Sequence of chain 1.C:
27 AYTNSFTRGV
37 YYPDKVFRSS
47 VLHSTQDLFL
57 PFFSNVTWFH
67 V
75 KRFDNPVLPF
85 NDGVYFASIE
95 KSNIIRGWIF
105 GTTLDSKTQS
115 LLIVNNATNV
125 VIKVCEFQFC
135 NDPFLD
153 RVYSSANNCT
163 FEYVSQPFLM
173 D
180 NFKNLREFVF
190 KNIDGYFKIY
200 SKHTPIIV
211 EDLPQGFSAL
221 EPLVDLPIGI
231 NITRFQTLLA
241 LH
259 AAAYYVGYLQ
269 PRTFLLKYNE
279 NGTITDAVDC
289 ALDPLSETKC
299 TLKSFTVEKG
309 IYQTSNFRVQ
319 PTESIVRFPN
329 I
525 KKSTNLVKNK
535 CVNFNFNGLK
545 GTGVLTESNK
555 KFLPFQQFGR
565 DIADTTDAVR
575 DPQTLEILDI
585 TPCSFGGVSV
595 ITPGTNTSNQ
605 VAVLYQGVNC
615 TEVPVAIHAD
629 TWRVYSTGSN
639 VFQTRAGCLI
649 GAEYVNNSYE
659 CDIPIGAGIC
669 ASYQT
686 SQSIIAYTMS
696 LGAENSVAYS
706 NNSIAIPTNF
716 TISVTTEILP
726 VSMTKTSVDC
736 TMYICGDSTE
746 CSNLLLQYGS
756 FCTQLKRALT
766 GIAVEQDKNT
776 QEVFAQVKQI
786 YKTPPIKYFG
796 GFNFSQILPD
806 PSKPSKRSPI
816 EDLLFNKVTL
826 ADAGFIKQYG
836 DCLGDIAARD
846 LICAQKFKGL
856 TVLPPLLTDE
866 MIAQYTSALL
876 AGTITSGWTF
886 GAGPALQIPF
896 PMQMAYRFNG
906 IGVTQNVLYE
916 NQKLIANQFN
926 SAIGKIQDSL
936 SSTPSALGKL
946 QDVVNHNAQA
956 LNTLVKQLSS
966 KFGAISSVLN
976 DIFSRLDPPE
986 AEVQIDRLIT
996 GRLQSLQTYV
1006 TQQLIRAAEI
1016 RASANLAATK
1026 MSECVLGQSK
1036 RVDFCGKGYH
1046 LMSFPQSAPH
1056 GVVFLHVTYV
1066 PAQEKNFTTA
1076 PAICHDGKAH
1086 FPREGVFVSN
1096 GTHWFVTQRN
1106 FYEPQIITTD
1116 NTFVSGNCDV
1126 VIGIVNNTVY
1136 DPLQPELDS

A small-molecule ligand and the protein it binds are described below.
Small molecule (SMILES): CC(=O)N[C@@H]1[C@@H](O)[C@H](O)[C@@H](CO)O[C@H]1O

Binding-site contacts:
Ligand atom C8 contacts residue ASN707 of chain 1.A at 4.1 Å.
Ligand atom C1 contacts residue ASN706 of chain 1.A at 1.4 Å.
Ligand atom N2 contacts residue ASN706 of chain 1.A at 2.8 Å (h-bond).
Ligand atom C8 contacts residue ASN706 of chain 1.A at 4.1 Å.
Ligand atom C2 contacts residue ASN706 of chain 1.A at 2.5 Å.
Ligand atom O6 contacts residue TYR793 of chain 1.C at 3.3 Å.
Ligand atom C3 contacts residue ASN706 of chain 1.A at 3.8 Å.
Ligand atom C6 contacts residue TYR793 of chain 1.C at 4.1 Å (hydrophobic).
Ligand atom C1 contacts residue TYR793 of chain 1.C at 4.5 Å (hydrophobic).
Ligand atom C5 contacts residue TYR793 of chain 1.C at 4.4 Å (hydrophobic).
Ligand atom O5 contacts residue ASN706 of chain 1.A at 2.4 Å (h-bond).
Ligand atom C7 contacts residue ASN706 of chain 1.A at 3.9 Å.
Ligand atom C4 contacts residue ASN706 of chain 1.A at 4.2 Å.
Ligand atom O5 contacts residue TYR793 of chain 1.C at 3.5 Å.
Ligand atom C5 contacts residue ASN706 of chain 1.A at 3.6 Å.

Sequence of chain 1.A:
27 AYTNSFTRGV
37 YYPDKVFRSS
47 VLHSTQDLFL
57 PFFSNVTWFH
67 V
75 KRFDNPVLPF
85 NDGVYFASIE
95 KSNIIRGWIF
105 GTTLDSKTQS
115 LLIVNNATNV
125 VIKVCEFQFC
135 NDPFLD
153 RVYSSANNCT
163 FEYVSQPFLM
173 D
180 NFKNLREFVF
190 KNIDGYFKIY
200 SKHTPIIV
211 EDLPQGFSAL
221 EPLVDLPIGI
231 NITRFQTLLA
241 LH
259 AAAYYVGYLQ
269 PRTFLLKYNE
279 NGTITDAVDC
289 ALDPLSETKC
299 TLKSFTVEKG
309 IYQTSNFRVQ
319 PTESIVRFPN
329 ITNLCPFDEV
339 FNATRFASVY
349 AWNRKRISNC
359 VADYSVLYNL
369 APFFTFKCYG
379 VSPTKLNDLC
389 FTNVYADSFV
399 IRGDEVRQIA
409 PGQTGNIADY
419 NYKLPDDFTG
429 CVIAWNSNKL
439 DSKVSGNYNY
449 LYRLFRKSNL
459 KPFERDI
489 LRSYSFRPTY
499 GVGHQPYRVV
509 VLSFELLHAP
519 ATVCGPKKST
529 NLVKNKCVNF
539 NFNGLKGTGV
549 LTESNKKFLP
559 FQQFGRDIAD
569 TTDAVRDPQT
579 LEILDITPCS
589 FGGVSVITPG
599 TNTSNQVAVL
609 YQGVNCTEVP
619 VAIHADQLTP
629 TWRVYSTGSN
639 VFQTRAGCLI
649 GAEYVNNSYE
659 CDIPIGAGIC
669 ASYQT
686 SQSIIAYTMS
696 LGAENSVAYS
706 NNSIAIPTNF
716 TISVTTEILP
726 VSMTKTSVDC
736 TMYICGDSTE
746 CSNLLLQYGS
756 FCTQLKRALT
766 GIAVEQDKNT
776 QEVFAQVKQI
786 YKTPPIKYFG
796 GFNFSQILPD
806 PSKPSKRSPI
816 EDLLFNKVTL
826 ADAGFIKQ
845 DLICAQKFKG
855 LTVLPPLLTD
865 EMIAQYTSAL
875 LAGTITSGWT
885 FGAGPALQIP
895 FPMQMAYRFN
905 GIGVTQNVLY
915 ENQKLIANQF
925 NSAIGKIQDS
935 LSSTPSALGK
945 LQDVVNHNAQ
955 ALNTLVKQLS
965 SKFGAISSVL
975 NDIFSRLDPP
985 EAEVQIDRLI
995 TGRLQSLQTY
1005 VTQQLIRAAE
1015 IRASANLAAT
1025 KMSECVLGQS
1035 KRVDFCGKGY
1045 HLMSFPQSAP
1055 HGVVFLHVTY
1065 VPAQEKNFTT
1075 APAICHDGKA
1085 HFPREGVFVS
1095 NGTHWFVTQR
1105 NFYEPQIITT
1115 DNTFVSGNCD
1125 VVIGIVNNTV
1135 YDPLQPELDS